Sequence of chain 1.C:
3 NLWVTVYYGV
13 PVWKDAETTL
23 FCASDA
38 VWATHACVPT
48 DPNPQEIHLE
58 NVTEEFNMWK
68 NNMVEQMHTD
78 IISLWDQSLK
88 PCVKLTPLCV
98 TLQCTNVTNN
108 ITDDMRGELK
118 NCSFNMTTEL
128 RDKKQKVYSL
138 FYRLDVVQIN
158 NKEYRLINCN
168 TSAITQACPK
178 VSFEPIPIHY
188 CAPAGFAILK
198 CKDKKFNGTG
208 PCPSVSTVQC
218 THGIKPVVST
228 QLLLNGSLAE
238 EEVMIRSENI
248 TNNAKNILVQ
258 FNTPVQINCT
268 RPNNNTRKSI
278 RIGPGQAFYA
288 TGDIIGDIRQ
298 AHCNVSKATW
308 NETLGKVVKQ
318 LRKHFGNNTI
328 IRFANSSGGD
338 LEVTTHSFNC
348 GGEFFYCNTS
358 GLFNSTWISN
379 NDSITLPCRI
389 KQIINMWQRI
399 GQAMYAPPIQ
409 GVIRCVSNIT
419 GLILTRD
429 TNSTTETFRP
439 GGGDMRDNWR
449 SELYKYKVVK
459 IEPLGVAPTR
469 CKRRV

Binding-site contacts:
Ligand atom C2 contacts residue ASN118 of chain 1.C at 2.4 Å.
Ligand atom N2 contacts residue ASN118 of chain 1.C at 2.7 Å (h-bond).
Ligand atom C4 contacts residue ASN118 of chain 1.C at 4.1 Å.
Ligand atom O5 contacts residue ASN118 of chain 1.C at 2.2 Å (h-bond).
Ligand atom C1 contacts residue ASN118 of chain 1.C at 1.3 Å.
Ligand atom C1 contacts residue TYR135 of chain 1.C at 4.3 Å (hydrophobic).
Ligand atom C5 contacts residue TYR135 of chain 1.C at 3.9 Å (hydrophobic).
Ligand atom C7 contacts residue ASN118 of chain 1.C at 3.2 Å.
Ligand atom C5 contacts residue ASN118 of chain 1.C at 3.5 Å.
Ligand atom C8 contacts residue ASN118 of chain 1.C at 4.3 Å.
Ligand atom O6 contacts residue SER120 of chain 1.C at 3.9 Å.
Ligand atom C3 contacts residue ASN118 of chain 1.C at 3.7 Å.
Ligand atom C6 contacts residue TYR135 of chain 1.C at 3.8 Å (hydrophobic).
Ligand atom O7 contacts residue ASN118 of chain 1.C at 3.7 Å.
Ligand atom O6 contacts residue TYR135 of chain 1.C at 2.9 Å.
Ligand atom O5 contacts residue TYR135 of chain 1.C at 4.3 Å.

A protein and the small-molecule ligand that binds it are described below.
Small molecule (SMILES): CC(=O)N[C@H]1[C@H](O[C@H]2[C@H](O)[C@@H](NC(C)=O)CO[C@@H]2CO)O[C@H](CO)[C@@H](O[C@@H]2O[C@H](CO)[C@@H](O)[C@H](O)[C@@H]2O)[C@@H]1O